Binding-site contacts:
Ligand atom C8 contacts residue ASN479 of chain 1.I at 4.3 Å.
Ligand atom C8 contacts residue TRP472 of chain 1.I at 4.3 Å (hydrophobic).
Ligand atom C3 contacts residue ASN479 of chain 1.I at 3.8 Å.
Ligand atom C8 contacts residue ASP471 of chain 1.I at 3.7 Å.
Ligand atom C7 contacts residue ASN479 of chain 1.I at 3.2 Å.
Ligand atom O7 contacts residue ASP471 of chain 1.I at 3.9 Å.
Ligand atom C7 contacts residue ASP471 of chain 1.I at 4.1 Å.
Ligand atom C4 contacts residue ASN479 of chain 1.I at 4.2 Å.
Ligand atom O5 contacts residue ASN479 of chain 1.I at 2.4 Å (h-bond).
Ligand atom C8 contacts residue GLN477 of chain 1.I at 3.6 Å.
Ligand atom C1 contacts residue ASN479 of chain 1.I at 1.5 Å.
Ligand atom C2 contacts residue ASN479 of chain 1.I at 2.5 Å.
Ligand atom N2 contacts residue ASN479 of chain 1.I at 2.9 Å (h-bond).
Ligand atom O7 contacts residue ASN479 of chain 1.I at 3.3 Å (h-bond).
Ligand atom C5 contacts residue ASN479 of chain 1.I at 3.7 Å.

Sequence of chain 1.I:
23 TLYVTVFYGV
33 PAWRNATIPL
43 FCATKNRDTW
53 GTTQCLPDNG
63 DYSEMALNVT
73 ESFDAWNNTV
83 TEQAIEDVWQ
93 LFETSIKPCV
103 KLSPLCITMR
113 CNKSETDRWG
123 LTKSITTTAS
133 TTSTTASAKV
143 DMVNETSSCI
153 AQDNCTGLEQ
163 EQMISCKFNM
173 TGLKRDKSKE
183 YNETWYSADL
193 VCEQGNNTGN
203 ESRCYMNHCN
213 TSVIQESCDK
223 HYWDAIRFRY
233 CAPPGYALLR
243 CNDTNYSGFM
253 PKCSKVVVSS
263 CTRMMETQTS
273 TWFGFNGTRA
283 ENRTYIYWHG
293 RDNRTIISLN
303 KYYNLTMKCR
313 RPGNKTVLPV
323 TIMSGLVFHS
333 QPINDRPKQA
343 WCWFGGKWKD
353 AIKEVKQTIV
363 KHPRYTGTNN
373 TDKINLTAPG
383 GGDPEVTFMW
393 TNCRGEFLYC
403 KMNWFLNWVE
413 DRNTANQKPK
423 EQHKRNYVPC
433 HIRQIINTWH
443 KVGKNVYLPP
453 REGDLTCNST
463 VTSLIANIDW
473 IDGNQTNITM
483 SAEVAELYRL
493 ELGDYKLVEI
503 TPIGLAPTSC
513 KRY

The protein below binds the small molecule below.
Small molecule (SMILES): CC(=O)N[C@H]1[C@H](O[C@H]2[C@H](O)[C@@H](NC(C)=O)CO[C@@H]2CO)O[C@H](CO)[C@@H](O[C@@H]2O[C@H](CO)[C@@H](O)[C@H](O)[C@@H]2O)[C@@H]1O